Sequence of chain 3.B:
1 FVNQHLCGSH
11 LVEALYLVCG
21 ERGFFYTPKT

Sequence of chain 2.C:
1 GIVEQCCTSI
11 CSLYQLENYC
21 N

This small molecule binds to this protein.
Small molecule (SMILES): CC(=O)Nc1ccc(O)cc1

Binding-site contacts:
Ligand atom O4 contacts residue CYS6 of chain 2.C at 2.5 Å (h-bond).
Ligand atom C5 contacts residue LEU16 of chain 2.C at 4.3 Å (hydrophobic).
Ligand atom C6 contacts residue CYS11 of chain 2.C at 4.3 Å (hydrophobic).
Ligand atom C3 contacts residue CYS6 of chain 2.C at 3.4 Å (hydrophobic).
Ligand atom C4 contacts residue CYS11 of chain 2.C at 3.9 Å (hydrophobic).
Ligand atom C4 contacts residue CYS6 of chain 2.C at 3.4 Å (hydrophobic).
Ligand atom C4 contacts residue ILE10 of chain 2.C at 4.2 Å (hydrophobic).
Ligand atom N contacts residue LEU17 of chain 3.B at 4.4 Å.
Ligand atom O4 contacts residue ILE10 of chain 2.C at 3.2 Å.
Ligand atom O contacts residue LEU17 of chain 3.B at 4.2 Å.
Ligand atom O contacts residue GLU13 of chain 3.B at 2.5 Å (salt-bridge).
Ligand atom CM contacts residue TYR16 of chain 3.B at 4.1 Å (hydrophobic).
Ligand atom O4 contacts residue SER9 of chain 2.C at 3.6 Å.
Ligand atom CM contacts residue LEU17 of chain 3.B at 3.1 Å (hydrophobic).
Ligand atom C6 contacts residue LEU16 of chain 2.C at 4.2 Å (hydrophobic).
Ligand atom C contacts residue GLU13 of chain 3.B at 3.7 Å.
Ligand atom C6 contacts residue LEU17 of chain 3.B at 4.1 Å (hydrophobic).
Ligand atom O4 contacts residue CYS11 of chain 2.C at 3.0 Å (h-bond).
Ligand atom CM contacts residue GLU13 of chain 3.B at 4.2 Å.
Ligand atom C5 contacts residue CYS11 of chain 2.C at 3.4 Å (hydrophobic).
Ligand atom C contacts residue LEU17 of chain 3.B at 3.7 Å (hydrophobic).